Sequence of chain 1.A:
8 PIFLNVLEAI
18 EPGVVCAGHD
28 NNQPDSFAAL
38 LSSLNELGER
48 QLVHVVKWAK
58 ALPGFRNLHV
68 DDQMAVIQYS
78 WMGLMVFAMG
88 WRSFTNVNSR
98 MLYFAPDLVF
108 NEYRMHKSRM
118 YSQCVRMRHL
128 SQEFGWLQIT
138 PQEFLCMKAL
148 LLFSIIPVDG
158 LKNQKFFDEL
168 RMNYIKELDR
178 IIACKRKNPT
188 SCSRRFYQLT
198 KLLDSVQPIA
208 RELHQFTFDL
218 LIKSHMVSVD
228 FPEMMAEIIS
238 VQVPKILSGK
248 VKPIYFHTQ

The small molecule below binds the protein below.
Small molecule (SMILES): O=C(O)c1cccc(CSCc2ccc(Cl)cc2Cl)c1

Binding-site contacts:
Ligand atom O17 contacts residue PHE10 of chain 1.A at 3.6 Å.
Ligand atom C10 contacts residue ASN170 of chain 1.A at 3.7 Å.
Ligand atom S8 contacts residue ASN170 of chain 1.A at 3.0 Å (h-bond).
Ligand atom C2 contacts residue ASN64 of chain 1.A at 3.4 Å.
Ligand atom C14 contacts residue PRO60 of chain 1.A at 3.7 Å (hydrophobic).
Ligand atom C16 contacts residue GLU174 of chain 1.A at 3.9 Å.
Ligand atom C9 contacts residue ASN64 of chain 1.A at 4.1 Å.
Ligand atom C5 contacts residue PHE163 of chain 1.A at 3.7 Å (hydrophobic).
Ligand atom C2 contacts residue GLU166 of chain 1.A at 3.6 Å.
Ligand atom C15 contacts residue PRO60 of chain 1.A at 3.8 Å (hydrophobic).
Ligand atom O17 contacts residue GLU174 of chain 1.A at 2.7 Å (salt-bridge).
Ligand atom C13 contacts residue ASN170 of chain 1.A at 3.9 Å.
Ligand atom S8 contacts residue ASN64 of chain 1.A at 4.0 Å.
Ligand atom C10 contacts residue LEU167 of chain 1.A at 4.1 Å (hydrophobic).
Ligand atom C9 contacts residue ASN170 of chain 1.A at 3.9 Å.
Ligand atom C16 contacts residue PHE10 of chain 1.A at 3.9 Å (hydrophobic).
Ligand atom C3 contacts residue ASN64 of chain 1.A at 3.7 Å.
Ligand atom C7 contacts residue LEU167 of chain 1.A at 3.8 Å (hydrophobic).
Ligand atom CL1 contacts residue ASN170 of chain 1.A at 3.8 Å.
Ligand atom C14 contacts residue LEU167 of chain 1.A at 3.5 Å (hydrophobic).
Ligand atom C7 contacts residue ASN64 of chain 1.A at 2.7 Å.
Ligand atom C4 contacts residue GLU166 of chain 1.A at 3.9 Å.
Ligand atom C1 contacts residue GLU166 of chain 1.A at 3.0 Å.
Ligand atom C15 contacts residue GLY61 of chain 1.A at 4.1 Å.
Ligand atom C5 contacts residue GLU166 of chain 1.A at 3.4 Å.
Ligand atom C15 contacts residue ASN170 of chain 1.A at 3.7 Å.
Ligand atom C3 contacts residue GLU166 of chain 1.A at 4.0 Å.
Ligand atom C14 contacts residue ASN170 of chain 1.A at 3.6 Å.
Ligand atom C15 contacts residue TYR171 of chain 1.A at 4.0 Å (hydrophobic).
Ligand atom C6 contacts residue GLU166 of chain 1.A at 2.9 Å.
Ligand atom C14 contacts residue TYR171 of chain 1.A at 3.1 Å (hydrophobic).
Ligand atom C13 contacts residue TYR171 of chain 1.A at 3.8 Å (hydrophobic).
Ligand atom C3 contacts residue PHE163 of chain 1.A at 3.9 Å (hydrophobic).
Ligand atom S8 contacts residue LEU167 of chain 1.A at 3.6 Å.
Ligand atom CL1 contacts residue GLU166 of chain 1.A at 3.4 Å.
Ligand atom C4 contacts residue PHE163 of chain 1.A at 3.1 Å (hydrophobic).
Ligand atom C15 contacts residue LEU167 of chain 1.A at 3.0 Å (hydrophobic).
Ligand atom CL2 contacts residue PHE163 of chain 1.A at 3.3 Å.
Ligand atom C13 contacts residue PHE10 of chain 1.A at 4.1 Å (hydrophobic).
Ligand atom C9 contacts residue GLY61 of chain 1.A at 4.2 Å.